Binding-site contacts:
Ligand atom C1 contacts residue TRP374 of chain 8.A at 3.6 Å (hydrophobic).
Ligand atom O3S contacts residue ARG224 of chain 8.A at 2.9 Å (salt-bridge).
Ligand atom S1 contacts residue GLY222 of chain 8.A at 3.0 Å (h-bond).
Ligand atom S1 contacts residue LYS215 of chain 8.A at 4.1 Å.
Ligand atom O3S contacts residue TRP374 of chain 8.A at 3.3 Å.
Ligand atom O3S contacts residue GLY222 of chain 8.A at 2.9 Å (h-bond).
Ligand atom C16 contacts residue ASP229 of chain 8.A at 4.3 Å.
Ligand atom C6 contacts residue C151 of chain 8.D at 4.2 Å.
Ligand atom O3S contacts residue PHE223 of chain 8.A at 3.9 Å.
Ligand atom C13 contacts residue C151 of chain 8.D at 4.5 Å.
Ligand atom S1 contacts residue ARG224 of chain 8.A at 4.3 Å.
Ligand atom C12 contacts residue C151 of chain 8.D at 3.4 Å.
Ligand atom C3 contacts residue TRP374 of chain 8.A at 4.3 Å (hydrophobic).
Ligand atom O1S contacts residue PHE223 of chain 8.A at 4.5 Å.
Ligand atom C9 contacts residue C151 of chain 8.D at 3.4 Å.
Ligand atom O2S contacts residue GLY222 of chain 8.A at 3.3 Å (h-bond).
Ligand atom C2 contacts residue TRP374 of chain 8.A at 4.1 Å (hydrophobic).
Ligand atom O1S contacts residue LYS215 of chain 8.A at 2.7 Å (salt-bridge).
Ligand atom O1S contacts residue GLY222 of chain 8.A at 2.3 Å (h-bond).
Ligand atom O2S contacts residue ARG224 of chain 8.A at 4.5 Å.
Ligand atom C10 contacts residue C151 of chain 8.D at 3.4 Å.
Ligand atom S1 contacts residue TRP374 of chain 8.A at 4.0 Å.
Ligand atom C8 contacts residue C151 of chain 8.D at 3.7 Å.
Ligand atom C11 contacts residue C151 of chain 8.D at 3.5 Å.
Ligand atom O1S contacts residue TRP374 of chain 8.A at 4.3 Å.
Ligand atom C7 contacts residue C151 of chain 8.D at 3.4 Å.
Ligand atom C5 contacts residue C151 of chain 8.D at 4.0 Å.

This small molecule binds to this protein.
Small molecule (SMILES): CCCCCCCCCCCC[N+](C)(C)CCCS(=O)(=O)O

Sequence of chain 8.A:
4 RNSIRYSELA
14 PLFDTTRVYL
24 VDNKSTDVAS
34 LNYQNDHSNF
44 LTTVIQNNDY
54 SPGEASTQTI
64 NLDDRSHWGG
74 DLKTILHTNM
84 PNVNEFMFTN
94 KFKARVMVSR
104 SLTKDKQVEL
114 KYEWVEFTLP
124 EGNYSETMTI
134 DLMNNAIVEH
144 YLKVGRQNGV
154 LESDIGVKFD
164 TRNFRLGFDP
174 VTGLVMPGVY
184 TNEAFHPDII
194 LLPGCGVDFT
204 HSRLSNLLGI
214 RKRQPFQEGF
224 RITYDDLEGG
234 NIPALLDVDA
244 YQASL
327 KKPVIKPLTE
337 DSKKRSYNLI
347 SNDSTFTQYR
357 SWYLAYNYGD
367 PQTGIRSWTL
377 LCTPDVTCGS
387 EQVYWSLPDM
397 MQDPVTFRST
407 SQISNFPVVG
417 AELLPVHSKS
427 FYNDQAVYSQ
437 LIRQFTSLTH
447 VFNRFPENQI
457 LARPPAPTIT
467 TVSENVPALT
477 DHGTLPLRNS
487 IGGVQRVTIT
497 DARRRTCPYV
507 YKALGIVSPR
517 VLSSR